Sequence of chain 1.G:
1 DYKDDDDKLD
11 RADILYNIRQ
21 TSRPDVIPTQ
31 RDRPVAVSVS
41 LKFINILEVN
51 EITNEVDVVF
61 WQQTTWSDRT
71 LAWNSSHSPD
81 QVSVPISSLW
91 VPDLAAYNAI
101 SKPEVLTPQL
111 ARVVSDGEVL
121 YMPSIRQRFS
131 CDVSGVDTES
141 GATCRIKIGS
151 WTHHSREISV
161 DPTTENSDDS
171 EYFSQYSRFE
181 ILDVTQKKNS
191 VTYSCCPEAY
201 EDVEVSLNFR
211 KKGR

Binding-site contacts:
Ligand atom C14 contacts residue LEU120 of chain 1.G at 3.3 Å (hydrophobic).
Ligand atom C07 contacts residue THR65 of chain 1.G at 3.6 Å.
Ligand atom N01 contacts residue TYR193 of chain 1.F at 3.7 Å.
Ligand atom C11 contacts residue TYR200 of chain 1.F at 3.5 Å (hydrophobic).
Ligand atom C20 contacts residue TRP151 of chain 1.F at 3.7 Å (hydrophobic).
Ligand atom N01 contacts residue TYR172 of chain 1.G at 3.2 Å (h-bond).
Ligand atom C13 contacts residue ARG112 of chain 1.G at 3.7 Å.
Ligand atom C16 contacts residue TRP151 of chain 1.F at 3.2 Å (hydrophobic).
Ligand atom C08 contacts residue THR65 of chain 1.G at 3.2 Å.
Ligand atom C19 contacts residue MET122 of chain 1.G at 3.5 Å (hydrophobic).
Ligand atom C04 contacts residue MET122 of chain 1.G at 3.7 Å (hydrophobic).
Ligand atom C05 contacts residue GLN63 of chain 1.G at 3.2 Å.
Ligand atom C04 contacts residue GLN63 of chain 1.G at 3.5 Å.
Ligand atom O01 contacts residue THR65 of chain 1.G at 2.2 Å (h-bond).
Ligand atom N02 contacts residue MET122 of chain 1.G at 3.6 Å.
Ligand atom N03 contacts residue CYS195 of chain 1.F at 3.3 Å (h-bond).
Ligand atom N05 contacts residue TRP151 of chain 1.F at 3.1 Å (h-bond).
Ligand atom C21 contacts residue TYR193 of chain 1.F at 3.7 Å (hydrophobic).
Ligand atom N06 contacts residue TRP151 of chain 1.F at 3.4 Å (h-bond).
Ligand atom C07 contacts residue GLN63 of chain 1.G at 3.5 Å.
Ligand atom C07 contacts residue THR64 of chain 1.G at 3.5 Å.
Ligand atom N03 contacts residue CYS196 of chain 1.F at 3.2 Å (h-bond).
Ligand atom C17 contacts residue TYR200 of chain 1.F at 3.3 Å (hydrophobic).
Ligand atom N01 contacts residue CYS195 of chain 1.F at 3.4 Å (h-bond).
Ligand atom C04 contacts residue CYS196 of chain 1.F at 3.5 Å (hydrophobic).
Ligand atom N03 contacts residue MET122 of chain 1.G at 3.5 Å (h-bond).
Ligand atom O01 contacts residue THR64 of chain 1.G at 3.8 Å.
Ligand atom C19 contacts residue TRP151 of chain 1.F at 3.5 Å (hydrophobic).
Ligand atom C01 contacts residue MET122 of chain 1.G at 3.7 Å (hydrophobic).
Ligand atom C10 contacts residue GLN63 of chain 1.G at 2.7 Å.
Ligand atom C01 contacts residue CYS196 of chain 1.F at 3.4 Å (hydrophobic).
Ligand atom C15 contacts residue MET122 of chain 1.G at 3.5 Å (hydrophobic).
Ligand atom C08 contacts residue GLN63 of chain 1.G at 3.4 Å.
Ligand atom C02 contacts residue MET122 of chain 1.G at 3.7 Å (hydrophobic).
Ligand atom C01 contacts residue CYS195 of chain 1.F at 3.5 Å (hydrophobic).
Ligand atom C09 contacts residue GLN63 of chain 1.G at 3.1 Å.
Ligand atom N02 contacts residue CYS196 of chain 1.F at 3.7 Å.
Ligand atom C22 contacts residue TYR200 of chain 1.F at 3.4 Å (hydrophobic).
Ligand atom N03 contacts residue GLN63 of chain 1.G at 3.0 Å (h-bond).
Ligand atom N06 contacts residue MET122 of chain 1.G at 3.3 Å.

Sequence of chain 1.F:
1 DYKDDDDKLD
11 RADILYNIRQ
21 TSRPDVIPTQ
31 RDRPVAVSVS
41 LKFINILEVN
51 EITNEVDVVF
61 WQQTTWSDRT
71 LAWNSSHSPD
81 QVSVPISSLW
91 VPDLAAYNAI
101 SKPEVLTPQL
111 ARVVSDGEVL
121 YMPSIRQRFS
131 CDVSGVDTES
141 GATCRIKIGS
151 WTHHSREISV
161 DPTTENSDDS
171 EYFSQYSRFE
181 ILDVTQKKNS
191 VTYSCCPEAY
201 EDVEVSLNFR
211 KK

The small molecule below binds the protein below.
Small molecule (SMILES): Nc1nc(-c2ccc(O)cc2)cc(N(Cc2ccccn2)Cc2ccccn2)n1